The protein below binds the small molecule below.
Small molecule (SMILES): CC(C)CCC[C@@H](C)[C@H]1CC[C@H]2[C@@H]3CC=C4C[C@@H](O)CC[C@]4(C)[C@H]3CC[C@]12C

Binding-site contacts:
Ligand atom C6 contacts residue PHE376 of chain 1.A at 3.7 Å (hydrophobic).
Ligand atom C18 contacts residue PHE376 of chain 1.A at 4.5 Å (hydrophobic).
Ligand atom C19 contacts residue PHE379 of chain 1.A at 4.3 Å (hydrophobic).
Ligand atom C18 contacts residue CYS375 of chain 1.A at 3.7 Å (hydrophobic).
Ligand atom C21 contacts residue PHE208 of chain 1.A at 4.3 Å (hydrophobic).
Ligand atom C10 contacts residue PHE376 of chain 1.A at 4.5 Å (hydrophobic).
Ligand atom O1 contacts residue CYS380 of chain 1.A at 3.9 Å.
Ligand atom C26 contacts residue LEU368 of chain 1.A at 4.0 Å (hydrophobic).
Ligand atom C24 contacts residue LEU212 of chain 1.A at 4.5 Å (hydrophobic).
Ligand atom C11 contacts residue PHE379 of chain 1.A at 4.2 Å (hydrophobic).
Ligand atom C23 contacts residue MYS1 of chain 1.AA at 4.4 Å.
Ligand atom C12 contacts residue MYS1 of chain 1.AA at 4.2 Å.
Ligand atom C27 contacts residue LEU212 of chain 1.A at 4.1 Å (hydrophobic).
Ligand atom C19 contacts residue CYS375 of chain 1.A at 3.9 Å (hydrophobic).
Ligand atom C19 contacts residue PHE376 of chain 1.A at 3.7 Å (hydrophobic).
Ligand atom C7 contacts residue PHE376 of chain 1.A at 3.9 Å (hydrophobic).
Ligand atom C21 contacts residue MYS1 of chain 1.AA at 4.5 Å.
Ligand atom C2 contacts residue MYS1 of chain 1.AA at 4.0 Å.
Ligand atom C1 contacts residue MYS1 of chain 1.AA at 3.9 Å.
Ligand atom C11 contacts residue MYS1 of chain 1.AA at 4.3 Å.
Ligand atom C11 contacts residue CYS375 of chain 1.A at 4.3 Å (hydrophobic).
Ligand atom C18 contacts residue ILE372 of chain 1.A at 4.1 Å (hydrophobic).
Ligand atom C8 contacts residue PHE376 of chain 1.A at 4.0 Å (hydrophobic).
Ligand atom C21 contacts residue PHE207 of chain 1.A at 4.1 Å (hydrophobic).
Ligand atom C5 contacts residue PHE376 of chain 1.A at 3.9 Å (hydrophobic).
Ligand atom C4 contacts residue PHE376 of chain 1.A at 4.0 Å (hydrophobic).
Ligand atom C25 contacts residue LEU212 of chain 1.A at 4.0 Å (hydrophobic).
Ligand atom O1 contacts residue PHE379 of chain 1.A at 4.4 Å.
Ligand atom C24 contacts residue MYS1 of chain 1.AA at 4.0 Å.
Ligand atom C1 contacts residue PHE379 of chain 1.A at 4.0 Å (hydrophobic).
Ligand atom C2 contacts residue PHE379 of chain 1.A at 3.8 Å (hydrophobic).

Sequence of chain 1.A:
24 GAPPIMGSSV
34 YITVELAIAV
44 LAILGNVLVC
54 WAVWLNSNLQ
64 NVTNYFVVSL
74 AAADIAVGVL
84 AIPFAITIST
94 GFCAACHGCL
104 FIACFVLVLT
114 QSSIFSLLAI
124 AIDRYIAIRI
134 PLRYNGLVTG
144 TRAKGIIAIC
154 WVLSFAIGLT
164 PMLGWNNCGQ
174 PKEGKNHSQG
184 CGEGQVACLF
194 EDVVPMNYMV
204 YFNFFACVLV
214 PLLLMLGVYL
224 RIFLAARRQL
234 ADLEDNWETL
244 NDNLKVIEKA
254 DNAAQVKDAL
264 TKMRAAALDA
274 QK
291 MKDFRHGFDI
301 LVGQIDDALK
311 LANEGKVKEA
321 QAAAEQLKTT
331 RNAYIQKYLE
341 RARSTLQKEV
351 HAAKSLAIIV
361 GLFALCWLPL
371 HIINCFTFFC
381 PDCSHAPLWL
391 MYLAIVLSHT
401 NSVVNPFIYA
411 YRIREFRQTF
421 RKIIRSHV